Binding-site contacts:
Ligand atom C8 contacts residue ASN594 of chain 1.C at 4.3 Å.
Ligand atom C3 contacts residue ASN594 of chain 1.C at 3.7 Å.
Ligand atom O6 contacts residue ASN594 of chain 1.C at 3.7 Å.
Ligand atom C1 contacts residue ASN594 of chain 1.C at 1.4 Å.
Ligand atom C4 contacts residue ASN594 of chain 1.C at 4.2 Å.
Ligand atom O7 contacts residue ASN594 of chain 1.C at 3.5 Å (h-bond).
Ligand atom C5 contacts residue ASN594 of chain 1.C at 3.7 Å.
Ligand atom C2 contacts residue ASN594 of chain 1.C at 2.4 Å.
Ligand atom O5 contacts residue ASN594 of chain 1.C at 2.4 Å (h-bond).
Ligand atom N2 contacts residue ASN594 of chain 1.C at 2.8 Å (h-bond).
Ligand atom C7 contacts residue ASN594 of chain 1.C at 3.3 Å.
Ligand atom C6 contacts residue ASN594 of chain 1.C at 4.5 Å.

Sequence of chain 1.C:
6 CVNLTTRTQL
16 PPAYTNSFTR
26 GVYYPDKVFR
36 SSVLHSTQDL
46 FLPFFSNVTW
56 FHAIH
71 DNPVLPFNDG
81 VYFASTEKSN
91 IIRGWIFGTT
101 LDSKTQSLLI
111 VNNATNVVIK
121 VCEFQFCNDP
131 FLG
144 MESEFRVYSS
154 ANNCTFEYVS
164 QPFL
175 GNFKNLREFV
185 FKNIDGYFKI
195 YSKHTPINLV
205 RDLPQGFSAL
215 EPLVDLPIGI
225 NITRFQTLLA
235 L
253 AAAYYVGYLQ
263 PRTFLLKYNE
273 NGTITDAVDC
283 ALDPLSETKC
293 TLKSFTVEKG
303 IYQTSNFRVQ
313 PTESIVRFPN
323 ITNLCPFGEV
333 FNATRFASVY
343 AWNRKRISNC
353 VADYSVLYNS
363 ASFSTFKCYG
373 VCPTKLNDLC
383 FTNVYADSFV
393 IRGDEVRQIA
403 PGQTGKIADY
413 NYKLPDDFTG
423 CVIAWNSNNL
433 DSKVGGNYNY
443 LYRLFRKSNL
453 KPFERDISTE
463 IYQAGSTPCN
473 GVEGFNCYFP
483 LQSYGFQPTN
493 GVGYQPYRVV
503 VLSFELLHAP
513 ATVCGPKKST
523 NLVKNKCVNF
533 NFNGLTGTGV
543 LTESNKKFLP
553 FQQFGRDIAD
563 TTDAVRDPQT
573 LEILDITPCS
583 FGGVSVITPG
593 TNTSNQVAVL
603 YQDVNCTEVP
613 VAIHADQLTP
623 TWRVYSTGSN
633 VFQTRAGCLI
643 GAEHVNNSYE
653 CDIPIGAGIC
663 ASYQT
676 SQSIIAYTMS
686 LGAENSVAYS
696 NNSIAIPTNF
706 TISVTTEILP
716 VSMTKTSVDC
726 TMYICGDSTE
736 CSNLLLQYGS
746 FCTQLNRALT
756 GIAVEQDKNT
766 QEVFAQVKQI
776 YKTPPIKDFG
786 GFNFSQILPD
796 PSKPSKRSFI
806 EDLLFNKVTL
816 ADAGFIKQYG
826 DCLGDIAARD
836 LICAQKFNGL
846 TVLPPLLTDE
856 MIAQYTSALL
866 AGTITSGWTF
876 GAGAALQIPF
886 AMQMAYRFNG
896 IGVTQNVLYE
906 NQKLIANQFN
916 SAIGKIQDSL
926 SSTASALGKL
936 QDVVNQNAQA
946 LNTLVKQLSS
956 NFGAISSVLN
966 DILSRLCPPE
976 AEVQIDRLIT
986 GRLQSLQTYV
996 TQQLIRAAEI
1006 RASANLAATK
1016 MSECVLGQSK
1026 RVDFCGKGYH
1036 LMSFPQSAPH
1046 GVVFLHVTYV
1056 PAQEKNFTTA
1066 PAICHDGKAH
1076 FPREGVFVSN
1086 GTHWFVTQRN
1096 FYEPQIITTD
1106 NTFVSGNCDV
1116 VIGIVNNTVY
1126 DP

The small molecule below binds the protein below.
Small molecule (SMILES): CC(=O)N[C@@H]1[C@@H](O)[C@H](O)[C@@H](CO)O[C@H]1O